Sequence of chain 1.A:
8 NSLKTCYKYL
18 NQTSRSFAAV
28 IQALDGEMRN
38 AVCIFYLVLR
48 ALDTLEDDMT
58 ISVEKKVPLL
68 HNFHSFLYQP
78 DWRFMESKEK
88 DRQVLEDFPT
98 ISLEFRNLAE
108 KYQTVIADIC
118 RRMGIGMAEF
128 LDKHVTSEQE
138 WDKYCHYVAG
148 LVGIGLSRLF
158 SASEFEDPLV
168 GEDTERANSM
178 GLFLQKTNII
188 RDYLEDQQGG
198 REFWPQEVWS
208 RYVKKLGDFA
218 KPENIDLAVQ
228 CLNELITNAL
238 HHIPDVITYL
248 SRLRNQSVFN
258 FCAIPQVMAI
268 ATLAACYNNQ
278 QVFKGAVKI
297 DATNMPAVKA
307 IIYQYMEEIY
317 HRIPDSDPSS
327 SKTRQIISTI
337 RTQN

This protein binds this small molecule.
Small molecule (SMILES): CC(C)(C)CN1C(=O)[C@@H](CC(=O)N[C@@H](CC(=O)O)C(=O)O)O[C@H](c2cccc3ccccc23)c2cc(Cl)ccc21

Binding-site contacts:
Ligand atom O66 contacts residue MET265 of chain 1.A at 3.9 Å.
Ligand atom C62 contacts residue ARG22 of chain 1.A at 3.6 Å.
Ligand atom C9 contacts residue LEU46 of chain 1.A at 3.8 Å (hydrophobic).
Ligand atom C31 contacts residue ALA146 of chain 1.A at 3.4 Å (hydrophobic).
Ligand atom CL36 contacts residue LEU153 of chain 1.A at 3.9 Å.
Ligand atom O58 contacts residue PHE24 of chain 1.A at 3.5 Å.
Ligand atom C25 contacts residue GLN182 of chain 1.A at 3.0 Å.
Ligand atom C31 contacts residue GLY150 of chain 1.A at 3.9 Å.
Ligand atom C7 contacts residue LEU181 of chain 1.A at 3.9 Å (hydrophobic).
Ligand atom O63 contacts residue ARG22 of chain 1.A at 3.4 Å (salt-bridge).
Ligand atom C20 contacts residue TYR43 of chain 1.A at 3.8 Å (hydrophobic).
Ligand atom O64 contacts residue ARG22 of chain 1.A at 3.1 Å (salt-bridge).
Ligand atom C29 contacts residue GLY150 of chain 1.A at 3.5 Å.
Ligand atom C15 contacts residue LEU181 of chain 1.A at 3.7 Å (hydrophobic).
Ligand atom C21 contacts residue LEU153 of chain 1.A at 3.9 Å (hydrophobic).
Ligand atom O65 contacts residue ARG22 of chain 1.A at 3.1 Å.
Ligand atom O65 contacts residue PHE24 of chain 1.A at 3.9 Å.
Ligand atom C27 contacts residue LEU153 of chain 1.A at 3.8 Å (hydrophobic).
Ligand atom C14 contacts residue PHE24 of chain 1.A at 3.9 Å (hydrophobic).
Ligand atom CL36 contacts residue PHE42 of chain 1.A at 3.9 Å.
Ligand atom C27 contacts residue PHE258 of chain 1.A at 3.6 Å (hydrophobic).
Ligand atom C14 contacts residue PRO262 of chain 1.A at 3.8 Å (hydrophobic).
Ligand atom O65 contacts residue SER23 of chain 1.A at 3.3 Å (h-bond).
Ligand atom C30 contacts residue GLY178 of chain 1.A at 3.5 Å.
Ligand atom C9 contacts residue TYR43 of chain 1.A at 3.5 Å (hydrophobic).
Ligand atom C31 contacts residue GLY178 of chain 1.A at 3.5 Å.
Ligand atom C32 contacts residue LEU181 of chain 1.A at 3.8 Å (hydrophobic).
Ligand atom C15 contacts residue LEU153 of chain 1.A at 3.8 Å (hydrophobic).
Ligand atom O6 contacts residue PHE24 of chain 1.A at 3.8 Å.
Ligand atom C30 contacts residue ALA146 of chain 1.A at 3.8 Å (hydrophobic).
Ligand atom C17 contacts residue LEU181 of chain 1.A at 3.9 Å (hydrophobic).
Ligand atom O58 contacts residue TYR43 of chain 1.A at 3.8 Å.
Ligand atom C20 contacts residue VAL149 of chain 1.A at 3.9 Å (hydrophobic).
Ligand atom O6 contacts residue PRO262 of chain 1.A at 3.7 Å.
Ligand atom C8 contacts residue TYR43 of chain 1.A at 3.9 Å (hydrophobic).
Ligand atom C33 contacts residue LEU181 of chain 1.A at 3.5 Å (hydrophobic).
Ligand atom C30 contacts residue GLY150 of chain 1.A at 3.2 Å.
Ligand atom C16 contacts residue LEU153 of chain 1.A at 3.6 Å (hydrophobic).
Ligand atom C27 contacts residue CYS259 of chain 1.A at 3.9 Å (hydrophobic).
Ligand atom C26 contacts residue LEU153 of chain 1.A at 3.6 Å (hydrophobic).